Binding-site contacts:
Ligand atom O7 contacts residue ASN208 of chain 1.B at 3.6 Å.
Ligand atom C4 contacts residue ASN208 of chain 1.B at 4.2 Å.
Ligand atom C5 contacts residue THR82 of chain 1.B at 4.2 Å.
Ligand atom C7 contacts residue ASN208 of chain 1.B at 3.4 Å.
Ligand atom O5 contacts residue ASN208 of chain 1.B at 2.4 Å (h-bond).
Ligand atom O6 contacts residue THR82 of chain 1.B at 3.4 Å.
Ligand atom C1 contacts residue THR82 of chain 1.B at 4.4 Å.
Ligand atom C2 contacts residue ASN208 of chain 1.B at 2.4 Å.
Ligand atom C5 contacts residue THR210 of chain 1.B at 3.5 Å.
Ligand atom C6 contacts residue THR210 of chain 1.B at 3.9 Å.
Ligand atom N2 contacts residue ASN208 of chain 1.B at 2.9 Å (h-bond).
Ligand atom C5 contacts residue ASN208 of chain 1.B at 3.7 Å.
Ligand atom C1 contacts residue ASN208 of chain 1.B at 1.4 Å.
Ligand atom O5 contacts residue THR82 of chain 1.B at 3.4 Å.
Ligand atom C1 contacts residue THR210 of chain 1.B at 3.6 Å.
Ligand atom O5 contacts residue THR210 of chain 1.B at 3.3 Å (h-bond).
Ligand atom C3 contacts residue ASN208 of chain 1.B at 3.8 Å.
Ligand atom C6 contacts residue THR82 of chain 1.B at 3.8 Å.

Sequence of chain 1.B:
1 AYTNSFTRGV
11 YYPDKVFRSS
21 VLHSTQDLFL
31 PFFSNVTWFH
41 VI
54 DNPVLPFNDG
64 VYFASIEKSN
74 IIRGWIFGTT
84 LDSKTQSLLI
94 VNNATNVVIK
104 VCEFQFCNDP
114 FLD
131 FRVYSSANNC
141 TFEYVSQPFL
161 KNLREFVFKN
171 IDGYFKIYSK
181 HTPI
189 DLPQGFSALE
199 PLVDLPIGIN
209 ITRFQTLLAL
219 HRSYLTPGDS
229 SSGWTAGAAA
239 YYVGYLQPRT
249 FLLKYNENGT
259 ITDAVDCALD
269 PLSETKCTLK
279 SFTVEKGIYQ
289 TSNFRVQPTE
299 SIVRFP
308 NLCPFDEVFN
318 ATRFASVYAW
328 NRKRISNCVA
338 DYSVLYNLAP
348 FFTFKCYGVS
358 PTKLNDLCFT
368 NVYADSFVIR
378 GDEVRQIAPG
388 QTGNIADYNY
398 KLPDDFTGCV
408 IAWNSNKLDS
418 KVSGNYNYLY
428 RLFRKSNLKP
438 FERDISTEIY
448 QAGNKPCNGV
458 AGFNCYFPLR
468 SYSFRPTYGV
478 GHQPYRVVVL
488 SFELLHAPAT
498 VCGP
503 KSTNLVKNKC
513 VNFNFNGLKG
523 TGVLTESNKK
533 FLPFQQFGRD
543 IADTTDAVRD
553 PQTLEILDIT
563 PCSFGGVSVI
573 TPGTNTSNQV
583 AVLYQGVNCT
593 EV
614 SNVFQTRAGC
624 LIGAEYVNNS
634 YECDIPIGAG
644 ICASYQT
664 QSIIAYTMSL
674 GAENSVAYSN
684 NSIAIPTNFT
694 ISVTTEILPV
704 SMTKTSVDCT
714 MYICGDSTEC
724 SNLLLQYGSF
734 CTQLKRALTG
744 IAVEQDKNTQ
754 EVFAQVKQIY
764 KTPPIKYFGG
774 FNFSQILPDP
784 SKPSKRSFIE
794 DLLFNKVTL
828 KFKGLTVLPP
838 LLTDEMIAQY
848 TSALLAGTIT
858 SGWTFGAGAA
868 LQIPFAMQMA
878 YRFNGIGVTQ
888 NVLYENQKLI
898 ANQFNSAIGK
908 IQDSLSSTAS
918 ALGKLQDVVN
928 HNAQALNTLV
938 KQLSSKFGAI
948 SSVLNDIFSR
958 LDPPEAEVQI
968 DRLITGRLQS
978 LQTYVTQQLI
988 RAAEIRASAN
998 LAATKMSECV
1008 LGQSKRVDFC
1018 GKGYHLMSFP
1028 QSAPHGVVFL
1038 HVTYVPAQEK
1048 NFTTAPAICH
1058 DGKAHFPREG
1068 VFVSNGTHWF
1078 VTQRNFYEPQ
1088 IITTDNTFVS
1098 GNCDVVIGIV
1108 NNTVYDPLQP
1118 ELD

The protein below binds the small molecule below.
Small molecule (SMILES): CC(=O)N[C@@H]1[C@@H](O)[C@H](O)[C@@H](CO)O[C@H]1O